Sequence of chain 4.C:
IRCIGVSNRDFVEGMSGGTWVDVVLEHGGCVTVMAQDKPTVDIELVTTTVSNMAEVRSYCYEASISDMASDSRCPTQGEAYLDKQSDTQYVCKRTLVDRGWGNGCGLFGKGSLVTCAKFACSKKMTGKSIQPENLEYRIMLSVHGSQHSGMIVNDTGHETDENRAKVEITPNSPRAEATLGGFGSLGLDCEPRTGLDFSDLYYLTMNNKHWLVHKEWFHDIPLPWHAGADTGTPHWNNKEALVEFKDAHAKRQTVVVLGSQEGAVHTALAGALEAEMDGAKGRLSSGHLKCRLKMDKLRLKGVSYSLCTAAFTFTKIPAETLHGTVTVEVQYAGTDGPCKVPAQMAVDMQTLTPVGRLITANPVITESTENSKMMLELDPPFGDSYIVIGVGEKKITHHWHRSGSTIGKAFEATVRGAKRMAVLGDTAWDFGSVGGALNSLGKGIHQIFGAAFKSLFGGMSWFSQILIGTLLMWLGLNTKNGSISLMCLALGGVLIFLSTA

A small-molecule ligand and the protein it binds are described below.
Small molecule (SMILES): CC(=O)N[C@H]1[C@H](O[C@H]2[C@H](O)[C@@H](NC(C)=O)CO[C@@H]2CO)O[C@H](CO)[C@@H](O)[C@@H]1O

Binding-site contacts:
Ligand atom C6 contacts residue THR156 of chain 4.C at 3.7 Å.
Ligand atom C2 contacts residue ASN154 of chain 4.C at 3.6 Å.
Ligand atom C1 contacts residue THR156 of chain 4.C at 4.2 Å.
Ligand atom C7 contacts residue ASN154 of chain 4.C at 2.2 Å.
Ligand atom O7 contacts residue GLY150 of chain 4.C at 4.2 Å.
Ligand atom O5 contacts residue THR156 of chain 4.C at 4.0 Å.
Ligand atom O6 contacts residue THR156 of chain 4.C at 2.7 Å (h-bond).
Ligand atom C5 contacts residue THR156 of chain 4.C at 4.1 Å.
Ligand atom C1 contacts residue ASN154 of chain 4.C at 3.0 Å.
Ligand atom O5 contacts residue ASN154 of chain 4.C at 4.1 Å.
Ligand atom C8 contacts residue ASN154 of chain 4.C at 2.3 Å.
Ligand atom O7 contacts residue ASN154 of chain 4.C at 2.1 Å (h-bond).
Ligand atom N2 contacts residue ASN154 of chain 4.C at 3.2 Å (h-bond).
Ligand atom O7 contacts residue VAL153 of chain 4.C at 4.1 Å.